This protein binds this small molecule.
Small molecule (SMILES): NCc1ccc(-c2ccccc2)c(Cl)c1

Sequence of chain 1.A:
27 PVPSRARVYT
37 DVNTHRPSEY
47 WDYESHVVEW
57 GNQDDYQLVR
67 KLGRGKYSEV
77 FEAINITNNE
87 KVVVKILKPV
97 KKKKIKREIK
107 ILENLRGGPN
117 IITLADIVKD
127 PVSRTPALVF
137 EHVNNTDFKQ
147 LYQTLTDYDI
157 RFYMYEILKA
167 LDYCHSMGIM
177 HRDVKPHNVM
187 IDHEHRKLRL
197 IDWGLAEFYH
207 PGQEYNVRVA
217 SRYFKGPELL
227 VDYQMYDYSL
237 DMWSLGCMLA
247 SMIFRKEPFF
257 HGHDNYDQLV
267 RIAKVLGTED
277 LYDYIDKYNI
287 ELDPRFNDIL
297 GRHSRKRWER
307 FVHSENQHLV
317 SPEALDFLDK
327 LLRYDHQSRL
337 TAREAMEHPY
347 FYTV

Binding-site contacts:
Ligand atom C8 contacts residue TYR159 of chain 1.A at 4.1 Å (hydrophobic).
Ligand atom C2 contacts residue VAL185 of chain 1.A at 3.6 Å (hydrophobic).
Ligand atom C11 contacts residue MET160 of chain 1.A at 4.0 Å (hydrophobic).
Ligand atom C11 contacts residue MET248 of chain 1.A at 3.5 Å (hydrophobic).
Ligand atom C10 contacts residue ILE156 of chain 1.A at 3.7 Å (hydrophobic).
Ligand atom C5 contacts residue LEU147 of chain 1.A at 4.3 Å (hydrophobic).
Ligand atom C6 contacts residue PHE144 of chain 1.A at 3.3 Å (hydrophobic).
Ligand atom C1 contacts residue VAL185 of chain 1.A at 4.2 Å (hydrophobic).
Ligand atom C5 contacts residue MET248 of chain 1.A at 4.1 Å (hydrophobic).
Ligand atom C3 contacts residue MET244 of chain 1.A at 4.0 Å (hydrophobic).
Ligand atom C12 contacts residue MET244 of chain 1.A at 3.9 Å (hydrophobic).
Ligand atom C4 contacts residue ILE187 of chain 1.A at 4.0 Å (hydrophobic).
Ligand atom CL contacts residue ILE187 of chain 1.A at 3.7 Å.
Ligand atom C10 contacts residue MET248 of chain 1.A at 4.1 Å (hydrophobic).
Ligand atom C contacts residue VAL185 of chain 1.A at 3.9 Å (hydrophobic).
Ligand atom C8 contacts residue MET248 of chain 1.A at 4.3 Å (hydrophobic).
Ligand atom N contacts residue PRO182 of chain 1.A at 2.8 Å (h-bond).
Ligand atom C12 contacts residue MET248 of chain 1.A at 3.5 Å (hydrophobic).
Ligand atom C2 contacts residue PRO182 of chain 1.A at 3.4 Å (hydrophobic).
Ligand atom C9 contacts residue ILE156 of chain 1.A at 4.0 Å (hydrophobic).
Ligand atom CL contacts residue MET244 of chain 1.A at 3.5 Å.
Ligand atom C8 contacts residue LEU151 of chain 1.A at 3.9 Å (hydrophobic).
Ligand atom C1 contacts residue PRO182 of chain 1.A at 3.7 Å (hydrophobic).
Ligand atom C10 contacts residue MET160 of chain 1.A at 3.9 Å (hydrophobic).
Ligand atom CL contacts residue VAL185 of chain 1.A at 3.0 Å.
Ligand atom C3 contacts residue ILE187 of chain 1.A at 3.7 Å (hydrophobic).
Ligand atom C8 contacts residue ILE187 of chain 1.A at 4.0 Å (hydrophobic).
Ligand atom C1 contacts residue PHE144 of chain 1.A at 4.0 Å (hydrophobic).
Ligand atom C contacts residue PRO182 of chain 1.A at 3.2 Å (hydrophobic).
Ligand atom C5 contacts residue PHE144 of chain 1.A at 4.1 Å (hydrophobic).
Ligand atom C7 contacts residue MET248 of chain 1.A at 4.0 Å (hydrophobic).
Ligand atom C contacts residue PHE144 of chain 1.A at 3.8 Å (hydrophobic).
Ligand atom C6 contacts residue LEU147 of chain 1.A at 3.8 Å (hydrophobic).
Ligand atom C2 contacts residue ILE187 of chain 1.A at 4.1 Å (hydrophobic).
Ligand atom CL contacts residue ILE163 of chain 1.A at 3.5 Å.
Ligand atom N contacts residue VAL185 of chain 1.A at 2.8 Å (h-bond).
Ligand atom C3 contacts residue VAL185 of chain 1.A at 4.2 Å (hydrophobic).
Ligand atom C10 contacts residue TYR159 of chain 1.A at 4.2 Å (hydrophobic).
Ligand atom C9 contacts residue TYR159 of chain 1.A at 3.6 Å (hydrophobic).
Ligand atom N contacts residue ASN141 of chain 1.A at 4.2 Å.